Binding-site contacts:
Ligand atom O5 contacts residue ASN239 of chain 1.A at 2.4 Å (h-bond).
Ligand atom C2 contacts residue ASN239 of chain 1.A at 2.5 Å.
Ligand atom C7 contacts residue ASN239 of chain 1.A at 3.2 Å.
Ligand atom C1 contacts residue ASN239 of chain 1.A at 1.4 Å.
Ligand atom C3 contacts residue ASN239 of chain 1.A at 3.8 Å.
Ligand atom C5 contacts residue ASN239 of chain 1.A at 3.7 Å.
Ligand atom C4 contacts residue ASN239 of chain 1.A at 4.2 Å.
Ligand atom C8 contacts residue ASN239 of chain 1.A at 3.6 Å.
Ligand atom O7 contacts residue ASN239 of chain 1.A at 3.6 Å (h-bond).
Ligand atom N2 contacts residue ASN239 of chain 1.A at 2.9 Å (h-bond).

Sequence of chain 1.A:
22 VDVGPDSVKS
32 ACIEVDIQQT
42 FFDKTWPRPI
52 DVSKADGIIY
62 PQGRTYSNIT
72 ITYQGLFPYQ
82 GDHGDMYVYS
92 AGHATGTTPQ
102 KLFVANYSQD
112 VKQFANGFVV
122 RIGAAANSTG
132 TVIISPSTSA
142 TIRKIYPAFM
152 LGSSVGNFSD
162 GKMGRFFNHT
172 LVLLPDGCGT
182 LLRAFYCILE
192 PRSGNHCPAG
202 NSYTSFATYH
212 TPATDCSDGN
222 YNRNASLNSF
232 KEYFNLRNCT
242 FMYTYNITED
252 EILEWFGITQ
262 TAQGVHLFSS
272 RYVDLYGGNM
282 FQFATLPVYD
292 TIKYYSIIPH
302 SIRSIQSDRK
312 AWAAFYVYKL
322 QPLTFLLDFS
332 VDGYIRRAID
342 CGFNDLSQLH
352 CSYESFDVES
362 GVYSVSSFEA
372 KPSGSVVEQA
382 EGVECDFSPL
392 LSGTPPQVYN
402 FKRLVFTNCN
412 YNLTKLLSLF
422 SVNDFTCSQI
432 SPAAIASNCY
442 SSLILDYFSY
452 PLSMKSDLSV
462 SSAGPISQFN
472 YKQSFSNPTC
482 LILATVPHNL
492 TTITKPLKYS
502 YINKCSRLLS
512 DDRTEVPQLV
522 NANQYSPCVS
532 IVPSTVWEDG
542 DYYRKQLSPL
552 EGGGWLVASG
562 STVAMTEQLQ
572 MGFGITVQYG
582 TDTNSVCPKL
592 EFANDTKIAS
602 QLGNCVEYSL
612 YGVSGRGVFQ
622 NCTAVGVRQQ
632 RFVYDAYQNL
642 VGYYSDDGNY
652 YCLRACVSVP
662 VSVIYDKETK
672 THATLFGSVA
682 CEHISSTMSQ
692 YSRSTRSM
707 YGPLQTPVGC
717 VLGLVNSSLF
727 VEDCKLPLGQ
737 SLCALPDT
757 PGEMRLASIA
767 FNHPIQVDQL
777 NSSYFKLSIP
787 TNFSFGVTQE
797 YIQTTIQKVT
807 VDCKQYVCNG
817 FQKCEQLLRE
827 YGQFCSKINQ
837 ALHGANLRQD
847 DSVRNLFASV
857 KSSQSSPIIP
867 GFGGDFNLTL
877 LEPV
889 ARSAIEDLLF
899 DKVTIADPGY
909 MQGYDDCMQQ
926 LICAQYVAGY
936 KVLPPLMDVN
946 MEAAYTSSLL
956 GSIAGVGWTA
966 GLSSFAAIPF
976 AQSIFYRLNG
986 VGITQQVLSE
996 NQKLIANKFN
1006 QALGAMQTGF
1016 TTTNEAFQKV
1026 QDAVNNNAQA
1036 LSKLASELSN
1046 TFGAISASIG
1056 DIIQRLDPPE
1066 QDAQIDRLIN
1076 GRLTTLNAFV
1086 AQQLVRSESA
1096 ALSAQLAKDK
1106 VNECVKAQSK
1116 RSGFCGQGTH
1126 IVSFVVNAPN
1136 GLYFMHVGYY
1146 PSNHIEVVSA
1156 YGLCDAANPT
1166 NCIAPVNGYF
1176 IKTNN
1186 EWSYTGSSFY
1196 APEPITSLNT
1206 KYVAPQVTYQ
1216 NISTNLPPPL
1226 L

This protein binds this small molecule.
Small molecule (SMILES): CC(=O)N[C@@H]1[C@@H](O)[C@H](O)[C@@H](CO)O[C@H]1O